Sequence of chain 15.R:
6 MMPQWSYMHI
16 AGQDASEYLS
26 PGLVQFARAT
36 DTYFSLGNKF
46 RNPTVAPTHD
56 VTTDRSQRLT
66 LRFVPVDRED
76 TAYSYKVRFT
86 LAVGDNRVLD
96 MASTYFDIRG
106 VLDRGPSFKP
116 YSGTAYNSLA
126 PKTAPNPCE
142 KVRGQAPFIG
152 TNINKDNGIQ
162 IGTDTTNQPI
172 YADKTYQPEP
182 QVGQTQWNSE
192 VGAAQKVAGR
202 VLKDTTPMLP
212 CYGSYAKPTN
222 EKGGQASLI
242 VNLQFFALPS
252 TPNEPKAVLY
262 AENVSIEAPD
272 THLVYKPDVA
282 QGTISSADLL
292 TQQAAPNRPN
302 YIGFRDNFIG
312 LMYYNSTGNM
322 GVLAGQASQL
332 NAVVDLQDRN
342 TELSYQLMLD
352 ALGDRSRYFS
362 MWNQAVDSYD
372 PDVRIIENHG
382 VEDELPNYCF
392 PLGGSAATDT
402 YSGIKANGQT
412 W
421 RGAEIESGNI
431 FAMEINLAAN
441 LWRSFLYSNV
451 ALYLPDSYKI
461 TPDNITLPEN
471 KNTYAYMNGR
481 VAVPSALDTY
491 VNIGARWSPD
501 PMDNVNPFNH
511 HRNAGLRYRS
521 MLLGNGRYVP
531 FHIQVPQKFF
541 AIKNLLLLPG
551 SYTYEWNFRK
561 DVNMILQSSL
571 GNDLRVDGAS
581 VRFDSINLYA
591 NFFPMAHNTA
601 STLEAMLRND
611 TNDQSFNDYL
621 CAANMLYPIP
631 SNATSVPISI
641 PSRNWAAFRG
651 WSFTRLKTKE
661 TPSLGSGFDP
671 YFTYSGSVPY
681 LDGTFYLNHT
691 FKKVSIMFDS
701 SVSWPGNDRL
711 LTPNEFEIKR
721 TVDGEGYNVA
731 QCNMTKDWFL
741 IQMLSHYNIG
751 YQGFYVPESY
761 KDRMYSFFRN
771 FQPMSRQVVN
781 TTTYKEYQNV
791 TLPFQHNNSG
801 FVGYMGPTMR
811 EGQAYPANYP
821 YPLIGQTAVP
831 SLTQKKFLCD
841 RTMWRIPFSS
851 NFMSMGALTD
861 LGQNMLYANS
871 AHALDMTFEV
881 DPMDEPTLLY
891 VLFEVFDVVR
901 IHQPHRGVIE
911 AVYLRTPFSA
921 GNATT

Binding-site contacts:
Ligand atom CG contacts residue ARG46 of chain 15.Q at 3.1 Å.
Ligand atom N contacts residue TYR619 of chain 15.R at 3.5 Å (h-bond).
Ligand atom CA contacts residue ASN617 of chain 15.R at 4.1 Å.
Ligand atom N contacts residue CYS621 of chain 15.R at 3.0 Å (h-bond).
Ligand atom CA contacts residue TYR619 of chain 15.R at 4.1 Å (hydrophobic).
Ligand atom CD2 contacts residue ARG845 of chain 15.R at 4.0 Å.
Ligand atom NE2 contacts residue GLU894 of chain 15.R at 4.2 Å.
Ligand atom CB contacts residue GLU894 of chain 15.R at 3.4 Å.
Ligand atom N contacts residue ASP618 of chain 15.R at 3.4 Å (salt-bridge).
Ligand atom O contacts residue ARG649 of chain 15.R at 3.3 Å (salt-bridge).
Ligand atom NE2 contacts residue ARG845 of chain 15.R at 4.0 Å.
Ligand atom CD contacts residue CYS621 of chain 15.R at 3.5 Å (hydrophobic).
Ligand atom N contacts residue ASN617 of chain 15.R at 2.9 Å (h-bond).
Ligand atom CB contacts residue LEU620 of chain 15.R at 3.8 Å (hydrophobic).
Ligand atom CG contacts residue GLU894 of chain 15.R at 3.2 Å.
Ligand atom CA contacts residue CYS621 of chain 15.R at 3.2 Å (hydrophobic).
Ligand atom N contacts residue TYR619 of chain 15.R at 3.6 Å.
Ligand atom O contacts residue ALA857 of chain 15.R at 3.7 Å.
Ligand atom CG contacts residue CYS621 of chain 15.R at 3.9 Å (hydrophobic).
Ligand atom CB contacts residue CYS621 of chain 15.R at 3.5 Å (hydrophobic).
Ligand atom CB contacts residue ARG649 of chain 15.R at 4.1 Å.
Ligand atom CE1 contacts residue GLU894 of chain 15.R at 4.1 Å.
Ligand atom C contacts residue ARG649 of chain 15.R at 3.9 Å.
Ligand atom CB contacts residue ALA857 of chain 15.R at 4.2 Å (hydrophobic).
Ligand atom CD2 contacts residue GLU894 of chain 15.R at 3.7 Å.
Ligand atom CD contacts residue ASN617 of chain 15.R at 3.1 Å.
Ligand atom O contacts residue TYR619 of chain 15.R at 2.7 Å.
Ligand atom CB contacts residue ARG649 of chain 15.R at 4.2 Å.
Ligand atom N contacts residue ARG649 of chain 15.R at 4.2 Å.
Ligand atom C contacts residue TYR619 of chain 15.R at 3.2 Å (hydrophobic).
Ligand atom CB contacts residue TYR619 of chain 15.R at 4.0 Å (hydrophobic).
Ligand atom CA contacts residue TYR619 of chain 15.R at 4.2 Å (hydrophobic).
Ligand atom CB contacts residue TYR619 of chain 15.R at 3.7 Å (hydrophobic).
Ligand atom CB contacts residue PHE896 of chain 15.R at 4.0 Å (hydrophobic).
Ligand atom ND1 contacts residue LEU348 of chain 15.R at 3.6 Å.
Ligand atom CE1 contacts residue LEU348 of chain 15.R at 3.5 Å (hydrophobic).
Ligand atom C contacts residue ARG845 of chain 15.R at 4.1 Å.
Ligand atom ND1 contacts residue GLU894 of chain 15.R at 3.5 Å (salt-bridge).
Ligand atom CD contacts residue ARG46 of chain 15.Q at 3.3 Å.
Ligand atom CG contacts residue ASN617 of chain 15.R at 3.7 Å.

This protein binds this small molecule.
Small molecule (SMILES): NC(N)=NCCC[C@H](NC(=O)[C@@H]1CCCN1)C(=O)N[C@H](C=O)Cc1cnc[nH]1

Sequence of chain 15.Q:
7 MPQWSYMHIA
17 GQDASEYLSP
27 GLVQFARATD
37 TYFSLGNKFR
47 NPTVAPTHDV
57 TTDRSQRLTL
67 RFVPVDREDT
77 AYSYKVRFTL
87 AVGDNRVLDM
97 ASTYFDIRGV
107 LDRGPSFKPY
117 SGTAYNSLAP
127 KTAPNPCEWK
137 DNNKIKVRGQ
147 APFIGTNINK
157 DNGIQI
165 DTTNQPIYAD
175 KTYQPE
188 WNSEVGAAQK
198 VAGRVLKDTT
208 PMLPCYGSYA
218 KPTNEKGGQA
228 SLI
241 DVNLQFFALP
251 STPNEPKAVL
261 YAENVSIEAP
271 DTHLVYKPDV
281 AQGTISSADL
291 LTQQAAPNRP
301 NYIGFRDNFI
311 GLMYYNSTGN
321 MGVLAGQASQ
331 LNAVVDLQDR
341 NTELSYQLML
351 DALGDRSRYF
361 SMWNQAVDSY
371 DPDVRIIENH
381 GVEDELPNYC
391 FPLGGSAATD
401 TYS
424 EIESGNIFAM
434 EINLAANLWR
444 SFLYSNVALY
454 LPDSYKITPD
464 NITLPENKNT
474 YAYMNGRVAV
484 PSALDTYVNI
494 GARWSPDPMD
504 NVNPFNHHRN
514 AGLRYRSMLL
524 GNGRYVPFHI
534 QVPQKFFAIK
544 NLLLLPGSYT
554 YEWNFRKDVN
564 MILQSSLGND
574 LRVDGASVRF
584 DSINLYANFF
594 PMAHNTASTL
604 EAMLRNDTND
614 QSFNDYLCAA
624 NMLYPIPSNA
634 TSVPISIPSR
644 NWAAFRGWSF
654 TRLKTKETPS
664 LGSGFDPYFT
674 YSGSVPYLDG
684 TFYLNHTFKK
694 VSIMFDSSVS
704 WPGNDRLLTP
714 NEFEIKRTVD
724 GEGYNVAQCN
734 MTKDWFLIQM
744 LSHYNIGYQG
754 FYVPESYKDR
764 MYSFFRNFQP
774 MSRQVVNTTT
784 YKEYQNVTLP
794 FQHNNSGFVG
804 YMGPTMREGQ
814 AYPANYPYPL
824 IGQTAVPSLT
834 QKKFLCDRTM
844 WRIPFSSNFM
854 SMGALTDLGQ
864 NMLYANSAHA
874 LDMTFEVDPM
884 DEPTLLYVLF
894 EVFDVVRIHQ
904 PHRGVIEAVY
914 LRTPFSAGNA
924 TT